Sequence of chain 1.A:
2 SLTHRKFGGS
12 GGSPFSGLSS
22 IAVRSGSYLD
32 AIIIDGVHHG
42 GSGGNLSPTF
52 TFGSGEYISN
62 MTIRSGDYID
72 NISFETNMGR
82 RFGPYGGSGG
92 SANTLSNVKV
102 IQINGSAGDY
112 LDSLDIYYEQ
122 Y

This small molecule binds to this protein.
Small molecule (SMILES): OC[C@H]1O[C@H](O)[C@@H](O)[C@@H](O)[C@@H]1O

Binding-site contacts:
Ligand atom O5 contacts residue GLN121 of chain 1.A at 4.5 Å.
Ligand atom C1 contacts residue TYR122 of chain 1.A at 3.4 Å (hydrophobic).
Ligand atom O4 contacts residue ACE1 of chain 1.B at 3.4 Å.
Ligand atom O1 contacts residue TYR122 of chain 1.A at 2.8 Å (h-bond).
Ligand atom C5 contacts residue TYR122 of chain 1.A at 4.0 Å (hydrophobic).
Ligand atom O5 contacts residue TYR122 of chain 1.A at 3.6 Å (h-bond).
Ligand atom O6 contacts residue SER2 of chain 1.B at 4.3 Å.
Ligand atom C4 contacts residue ACE1 of chain 1.B at 4.2 Å.
Ligand atom C6 contacts residue GLN121 of chain 1.A at 3.2 Å.
Ligand atom C5 contacts residue GLN121 of chain 1.A at 3.8 Å.
Ligand atom C5 contacts residue ACE1 of chain 1.B at 3.9 Å.
Ligand atom C6 contacts residue ACE1 of chain 1.B at 3.7 Å.
Ligand atom C6 contacts residue SER2 of chain 1.B at 3.6 Å.

Sequence of chain 1.B:
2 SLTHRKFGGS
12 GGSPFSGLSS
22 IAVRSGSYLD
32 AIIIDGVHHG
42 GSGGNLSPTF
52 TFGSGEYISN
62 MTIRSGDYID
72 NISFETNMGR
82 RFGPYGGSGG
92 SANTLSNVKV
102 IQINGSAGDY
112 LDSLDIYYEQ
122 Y